This protein binds this small molecule.
Small molecule (SMILES): NCCc1c[nH]c2ccccc12

Binding-site contacts:
Ligand atom CE3 contacts residue SER75 of chain 1.B at 4.0 Å.
Ligand atom CE3 contacts residue PHE60 of chain 1.B at 3.8 Å (hydrophobic).
Ligand atom CD2 contacts residue VAL125 of chain 1.B at 3.9 Å (hydrophobic).
Ligand atom CZ2 contacts residue VAL125 of chain 1.B at 4.0 Å (hydrophobic).
Ligand atom CE2 contacts residue PHE60 of chain 1.B at 3.6 Å (hydrophobic).
Ligand atom CA contacts residue ASN93 of chain 1.B at 4.1 Å.
Ligand atom CZ3 contacts residue SER75 of chain 1.B at 3.9 Å.
Ligand atom NE1 contacts residue GLN139 of chain 1.B at 3.0 Å (h-bond).
Ligand atom CZ2 contacts residue PHE60 of chain 1.B at 4.0 Å (hydrophobic).
Ligand atom CG contacts residue LEU135 of chain 1.B at 4.1 Å (hydrophobic).
Ligand atom NE1 contacts residue ILE26 of chain 1.B at 4.2 Å.
Ligand atom CZ3 contacts residue PHE60 of chain 1.B at 4.2 Å (hydrophobic).
Ligand atom CD2 contacts residue PHE60 of chain 1.B at 3.5 Å (hydrophobic).
Ligand atom CE3 contacts residue LEU108 of chain 1.B at 3.8 Å (hydrophobic).
Ligand atom CB contacts residue TYR133 of chain 1.B at 3.9 Å (hydrophobic).
Ligand atom NE1 contacts residue PHE60 of chain 1.B at 3.6 Å.
Ligand atom CB contacts residue LEU135 of chain 1.B at 4.2 Å (hydrophobic).
Ligand atom CD1 contacts residue GLN139 of chain 1.B at 4.1 Å.
Ligand atom CZ2 contacts residue TYR112 of chain 1.B at 4.0 Å (hydrophobic).
Ligand atom CH2 contacts residue VAL110 of chain 1.B at 4.0 Å (hydrophobic).
Ligand atom CZ2 contacts residue GLN139 of chain 1.B at 4.1 Å.
Ligand atom CH2 contacts residue PHE60 of chain 1.B at 4.2 Å (hydrophobic).
Ligand atom CD1 contacts residue LEU135 of chain 1.B at 3.8 Å (hydrophobic).
Ligand atom CD1 contacts residue ILE26 of chain 1.B at 3.9 Å (hydrophobic).
Ligand atom CE2 contacts residue GLN139 of chain 1.B at 3.9 Å.
Ligand atom CZ3 contacts residue VAL125 of chain 1.B at 4.1 Å (hydrophobic).
Ligand atom CD1 contacts residue PHE60 of chain 1.B at 3.6 Å (hydrophobic).
Ligand atom CH2 contacts residue TYR89 of chain 1.B at 3.9 Å (hydrophobic).
Ligand atom CA contacts residue LEU108 of chain 1.B at 4.3 Å (hydrophobic).
Ligand atom CA contacts residue PHE60 of chain 1.B at 4.3 Å (hydrophobic).
Ligand atom CA contacts residue ASP73 of chain 1.B at 3.2 Å.
Ligand atom CH2 contacts residue VAL125 of chain 1.B at 4.1 Å (hydrophobic).
Ligand atom CE2 contacts residue VAL125 of chain 1.B at 3.9 Å (hydrophobic).
Ligand atom N1 contacts residue ASP73 of chain 1.B at 2.3 Å (salt-bridge).
Ligand atom CA contacts residue ARG106 of chain 1.B at 4.2 Å.
Ligand atom N1 contacts residue PHE60 of chain 1.B at 3.2 Å.
Ligand atom CE3 contacts residue VAL125 of chain 1.B at 4.0 Å (hydrophobic).
Ligand atom CG contacts residue PHE60 of chain 1.B at 3.7 Å (hydrophobic).
Ligand atom CZ3 contacts residue VAL110 of chain 1.B at 3.8 Å (hydrophobic).
Ligand atom CH2 contacts residue GLU58 of chain 1.B at 4.2 Å.

Sequence of chain 1.B:
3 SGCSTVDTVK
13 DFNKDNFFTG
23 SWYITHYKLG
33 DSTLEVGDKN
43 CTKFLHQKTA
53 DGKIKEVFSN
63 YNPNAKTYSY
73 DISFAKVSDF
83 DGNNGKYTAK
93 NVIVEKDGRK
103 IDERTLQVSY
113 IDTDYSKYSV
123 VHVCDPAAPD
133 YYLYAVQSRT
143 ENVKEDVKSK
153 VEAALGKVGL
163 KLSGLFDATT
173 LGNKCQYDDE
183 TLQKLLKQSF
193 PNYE